Binding-site contacts:
Ligand atom O4 contacts residue MET223 of chain 18.E at 3.7 Å.
Ligand atom C1 contacts residue ASN225 of chain 18.E at 1.4 Å.
Ligand atom C2 contacts residue ASP283 of chain 18.E at 3.8 Å.
Ligand atom C7 contacts residue ARG251 of chain 18.E at 4.0 Å.
Ligand atom O5 contacts residue ASN225 of chain 18.E at 2.3 Å (h-bond).
Ligand atom C7 contacts residue SER252 of chain 18.E at 3.5 Å.
Ligand atom C8 contacts residue SER252 of chain 18.E at 3.4 Å.
Ligand atom C2 contacts residue LYS220 of chain 18.E at 3.8 Å.
Ligand atom C3 contacts residue ASN225 of chain 18.E at 3.8 Å.
Ligand atom C6 contacts residue ASP283 of chain 18.E at 3.8 Å.
Ligand atom C5 contacts residue LYS220 of chain 18.E at 4.0 Å.
Ligand atom O4 contacts residue LYS220 of chain 18.E at 4.2 Å.
Ligand atom O7 contacts residue ASN225 of chain 18.E at 2.9 Å (h-bond).
Ligand atom C4 contacts residue LYS220 of chain 18.E at 3.4 Å.
Ligand atom C3 contacts residue LYS220 of chain 18.E at 4.1 Å.
Ligand atom C7 contacts residue MET223 of chain 18.E at 3.6 Å (hydrophobic).
Ligand atom C5 contacts residue MET223 of chain 18.E at 4.0 Å (hydrophobic).
Ligand atom O3 contacts residue LYS220 of chain 18.E at 3.8 Å.
Ligand atom O7 contacts residue LYS220 of chain 18.E at 4.0 Å.
Ligand atom C3 contacts residue MET223 of chain 18.E at 3.7 Å (hydrophobic).
Ligand atom C8 contacts residue MET223 of chain 18.E at 3.3 Å (hydrophobic).
Ligand atom O7 contacts residue ARG251 of chain 18.E at 4.3 Å.
Ligand atom O7 contacts residue SER252 of chain 18.E at 2.9 Å (h-bond).
Ligand atom C6 contacts residue LYS220 of chain 18.E at 4.0 Å.
Ligand atom O5 contacts residue LYS220 of chain 18.E at 3.4 Å.
Ligand atom C1 contacts residue LYS220 of chain 18.E at 4.2 Å.
Ligand atom C8 contacts residue ARG251 of chain 18.E at 3.5 Å.
Ligand atom O6 contacts residue TYR243 of chain 18.E at 4.0 Å.
Ligand atom C4 contacts residue MET223 of chain 18.E at 4.0 Å (hydrophobic).
Ligand atom C4 contacts residue ASN225 of chain 18.E at 4.2 Å.
Ligand atom C2 contacts residue ASN225 of chain 18.E at 2.5 Å.
Ligand atom N2 contacts residue ASN225 of chain 18.E at 3.0 Å (h-bond).
Ligand atom O3 contacts residue ASP283 of chain 18.E at 4.3 Å.
Ligand atom N2 contacts residue LYS220 of chain 18.E at 4.1 Å.
Ligand atom O6 contacts residue ASP283 of chain 18.E at 3.8 Å.
Ligand atom O7 contacts residue MET223 of chain 18.E at 3.5 Å.
Ligand atom C7 contacts residue ASN225 of chain 18.E at 3.2 Å.
Ligand atom C5 contacts residue ASN225 of chain 18.E at 3.6 Å.
Ligand atom N2 contacts residue MET223 of chain 18.E at 3.8 Å.
Ligand atom C1 contacts residue LYS220 of chain 18.E at 4.0 Å.

Sequence of chain 18.E:
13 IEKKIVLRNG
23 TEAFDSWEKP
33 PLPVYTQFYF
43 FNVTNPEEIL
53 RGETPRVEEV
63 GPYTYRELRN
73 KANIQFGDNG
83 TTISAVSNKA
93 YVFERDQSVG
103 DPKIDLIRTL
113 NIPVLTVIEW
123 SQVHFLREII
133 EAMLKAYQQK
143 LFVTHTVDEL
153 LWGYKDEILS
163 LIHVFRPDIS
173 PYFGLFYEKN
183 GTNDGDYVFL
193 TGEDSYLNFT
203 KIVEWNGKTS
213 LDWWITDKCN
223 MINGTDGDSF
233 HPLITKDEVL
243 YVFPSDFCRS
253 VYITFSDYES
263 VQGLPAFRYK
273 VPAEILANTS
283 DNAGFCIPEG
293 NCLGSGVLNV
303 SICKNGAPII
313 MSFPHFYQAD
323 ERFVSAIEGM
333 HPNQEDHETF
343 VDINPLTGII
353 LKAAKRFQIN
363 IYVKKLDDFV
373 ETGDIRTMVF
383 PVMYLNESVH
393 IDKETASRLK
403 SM

The protein below binds the small molecule below.
Small molecule (SMILES): CC(=O)N[C@H]1[C@H](O[C@H]2[C@H](O)[C@@H](NC(C)=O)CO[C@@H]2CO)O[C@H](CO)[C@@H](O[C@@H]2O[C@H](CO)[C@@H](O)[C@H](O)[C@@H]2O)[C@@H]1O